A small-molecule ligand and the protein it binds are described below.
Small molecule (SMILES): C[C@H](N)C(=O)N[C@@H](CO)C(=O)N[C@@H](Cc1ccc(O)cc1)C(=O)N[C@H](C=O)Cc1ccc(O)cc1

Sequence of chain 1.C:
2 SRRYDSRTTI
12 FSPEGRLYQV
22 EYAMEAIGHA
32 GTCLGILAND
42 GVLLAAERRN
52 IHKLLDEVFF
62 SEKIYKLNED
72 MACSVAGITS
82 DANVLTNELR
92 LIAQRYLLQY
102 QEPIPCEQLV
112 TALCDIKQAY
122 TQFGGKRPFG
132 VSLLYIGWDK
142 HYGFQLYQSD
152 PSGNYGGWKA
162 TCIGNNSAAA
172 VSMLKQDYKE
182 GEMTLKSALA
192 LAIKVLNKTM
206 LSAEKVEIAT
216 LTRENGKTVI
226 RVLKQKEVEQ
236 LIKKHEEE

Binding-site contacts:
Ligand atom OH contacts residue LYS18 of chain 1.B at 3.7 Å.
Ligand atom CG contacts residue ILE22 of chain 1.B at 4.4 Å (hydrophobic).
Ligand atom CE2 contacts residue ILE79 of chain 1.C at 3.9 Å (hydrophobic).
Ligand atom CZ contacts residue GLU23 of chain 1.B at 3.9 Å.
Ligand atom CD1 contacts residue ILE79 of chain 1.C at 3.9 Å (hydrophobic).
Ligand atom CD2 contacts residue ALA27 of chain 1.C at 3.6 Å (hydrophobic).
Ligand atom CE2 contacts residue GLU23 of chain 1.B at 3.8 Å.
Ligand atom C contacts residue GLY78 of chain 1.C at 3.1 Å.
Ligand atom CA contacts residue THR80 of chain 1.C at 4.2 Å.
Ligand atom CD2 contacts residue ILE22 of chain 1.B at 4.1 Å (hydrophobic).
Ligand atom O contacts residue PHE156 of chain 1.B at 3.5 Å.
Ligand atom O contacts residue ILE79 of chain 1.C at 3.5 Å.
Ligand atom OH contacts residue ALA27 of chain 1.C at 4.3 Å.
Ligand atom OH contacts residue GLY17 of chain 1.B at 2.8 Å (h-bond).
Ligand atom CA contacts residue SER152 of chain 1.B at 4.3 Å.
Ligand atom C contacts residue PHE156 of chain 1.B at 4.5 Å (hydrophobic).
Ligand atom CD2 contacts residue GLY78 of chain 1.C at 4.2 Å.
Ligand atom N contacts residue GLY78 of chain 1.C at 4.5 Å.
Ligand atom CD2 contacts residue LEU26 of chain 1.B at 4.5 Å (hydrophobic).
Ligand atom OG contacts residue LEU26 of chain 1.B at 4.5 Å.
Ligand atom OH contacts residue LEU19 of chain 1.B at 3.1 Å (h-bond).
Ligand atom CE2 contacts residue ILE22 of chain 1.B at 4.3 Å (hydrophobic).
Ligand atom N contacts residue THR80 of chain 1.C at 4.3 Å.
Ligand atom CE1 contacts residue LEU19 of chain 1.B at 4.3 Å (hydrophobic).
Ligand atom C contacts residue THR80 of chain 1.C at 3.3 Å.
Ligand atom CB contacts residue SER152 of chain 1.B at 3.4 Å.
Ligand atom CE2 contacts residue GLY17 of chain 1.B at 4.0 Å.
Ligand atom OH contacts residue GLU23 of chain 1.B at 3.0 Å (salt-bridge).
Ligand atom O contacts residue THR80 of chain 1.C at 3.4 Å (h-bond).
Ligand atom OG contacts residue ASP150 of chain 1.B at 3.9 Å.
Ligand atom CB contacts residue GLY78 of chain 1.C at 4.0 Å.
Ligand atom O contacts residue GLY78 of chain 1.C at 4.1 Å.
Ligand atom CA contacts residue GLY78 of chain 1.C at 3.3 Å.
Ligand atom CZ contacts residue ALA27 of chain 1.C at 4.3 Å (hydrophobic).
Ligand atom CD2 contacts residue ILE79 of chain 1.C at 4.0 Å (hydrophobic).
Ligand atom CZ contacts residue LEU19 of chain 1.B at 4.1 Å (hydrophobic).
Ligand atom CG contacts residue SER152 of chain 1.B at 4.5 Å.
Ligand atom CZ contacts residue GLY17 of chain 1.B at 3.8 Å.
Ligand atom CE1 contacts residue ILE79 of chain 1.C at 3.9 Å (hydrophobic).
Ligand atom CE2 contacts residue ALA27 of chain 1.C at 3.5 Å (hydrophobic).

Sequence of chain 1.B:
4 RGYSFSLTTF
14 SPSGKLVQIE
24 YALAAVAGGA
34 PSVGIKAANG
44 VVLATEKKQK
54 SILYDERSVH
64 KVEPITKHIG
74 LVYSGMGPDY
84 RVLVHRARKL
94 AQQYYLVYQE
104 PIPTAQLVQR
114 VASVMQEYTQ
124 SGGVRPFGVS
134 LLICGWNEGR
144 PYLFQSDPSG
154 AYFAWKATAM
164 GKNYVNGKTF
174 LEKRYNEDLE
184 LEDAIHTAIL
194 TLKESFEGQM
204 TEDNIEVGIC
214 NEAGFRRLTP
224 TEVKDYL